Sequence of chain 1.G:
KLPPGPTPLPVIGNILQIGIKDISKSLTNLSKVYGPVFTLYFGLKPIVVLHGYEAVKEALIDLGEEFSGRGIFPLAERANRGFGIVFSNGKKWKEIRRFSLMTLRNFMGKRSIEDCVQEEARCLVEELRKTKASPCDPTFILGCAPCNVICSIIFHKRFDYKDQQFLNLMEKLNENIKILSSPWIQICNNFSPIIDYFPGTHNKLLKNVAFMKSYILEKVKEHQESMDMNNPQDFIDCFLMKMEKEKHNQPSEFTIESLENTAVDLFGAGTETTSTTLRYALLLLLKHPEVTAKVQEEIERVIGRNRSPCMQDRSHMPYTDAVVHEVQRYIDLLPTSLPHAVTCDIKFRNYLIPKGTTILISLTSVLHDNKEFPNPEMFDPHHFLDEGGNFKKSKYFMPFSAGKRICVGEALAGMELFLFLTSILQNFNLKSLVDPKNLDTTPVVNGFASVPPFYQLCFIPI

Binding-site contacts:
Ligand atom C14 contacts residue PHE458 of chain 1.G at 3.7 Å (hydrophobic).
Ligand atom C21 contacts residue ALA88 of chain 1.G at 3.6 Å (hydrophobic).
Ligand atom N6 contacts residue ARG90 of chain 1.G at 2.8 Å (salt-bridge).
Ligand atom CL contacts residue VAL274 of chain 1.G at 3.2 Å.
Ligand atom O contacts residue ASN186 of chain 1.G at 2.6 Å (h-bond).
Ligand atom C18 contacts residue VAL219 of chain 1.G at 3.9 Å (hydrophobic).
Ligand atom C18 contacts residue ARG90 of chain 1.G at 3.7 Å.
Ligand atom N4 contacts residue ALA279 of chain 1.G at 3.8 Å.
Ligand atom C13 contacts residue ILE187 of chain 1.G at 3.8 Å (hydrophobic).
Ligand atom C5 contacts residue LEU348 of chain 1.G at 3.7 Å (hydrophobic).
Ligand atom C22 contacts residue LEU84 of chain 1.G at 3.8 Å (hydrophobic).
Ligand atom N2 contacts residue GLU282 of chain 1.G at 3.9 Å.
Ligand atom O contacts residue MET222 of chain 1.G at 3.3 Å.
Ligand atom C21 contacts residue ALA85 of chain 1.G at 3.5 Å (hydrophobic).
Ligand atom C13 contacts residue LEU190 of chain 1.G at 3.9 Å (hydrophobic).
Ligand atom N3 contacts residue THR283 of chain 1.G at 3.6 Å (h-bond).
Ligand atom N3 contacts residue GLU282 of chain 1.G at 3.2 Å.
Ligand atom CL contacts residue MET222 of chain 1.G at 3.6 Å.
Ligand atom C12 contacts residue LEU190 of chain 1.G at 3.5 Å (hydrophobic).
Ligand atom N2 contacts residue ILE187 of chain 1.G at 3.4 Å.
Ligand atom N1 contacts residue PHE458 of chain 1.G at 4.0 Å.
Ligand atom C17 contacts residue ARG90 of chain 1.G at 3.3 Å.
Ligand atom C6 contacts residue LEU348 of chain 1.G at 3.8 Å (hydrophobic).
Ligand atom N3 contacts residue ILE187 of chain 1.G at 3.7 Å.
Ligand atom C20 contacts residue VAL219 of chain 1.G at 3.7 Å (hydrophobic).
Ligand atom C16 contacts residue ASN186 of chain 1.G at 3.8 Å.
Ligand atom N4 contacts residue THR283 of chain 1.G at 4.0 Å.
Ligand atom C5 contacts residue HEM1 of chain 1.BA at 3.7 Å.
Ligand atom CL contacts residue ARG90 of chain 1.G at 3.5 Å.
Ligand atom O contacts residue LEU183 of chain 1.G at 3.3 Å.
Ligand atom C16 contacts residue LEU183 of chain 1.G at 3.8 Å (hydrophobic).
Ligand atom C17 contacts residue VAL219 of chain 1.G at 3.9 Å (hydrophobic).
Ligand atom N1 contacts residue LEU344 of chain 1.G at 4.0 Å.
Ligand atom C15 contacts residue ASN186 of chain 1.G at 3.9 Å.
Ligand atom C4 contacts residue HEM1 of chain 1.BA at 3.3 Å.
Ligand atom C16 contacts residue MET222 of chain 1.G at 3.9 Å (hydrophobic).
Ligand atom N6 contacts residue VAL219 of chain 1.G at 3.5 Å.
Ligand atom C21 contacts residue LEU84 of chain 1.G at 3.5 Å (hydrophobic).
Ligand atom N4 contacts residue GLU282 of chain 1.G at 3.9 Å.
Ligand atom C22 contacts residue ALA85 of chain 1.G at 3.5 Å (hydrophobic).

This small molecule binds to this protein.
Small molecule (SMILES): CCCCc1nc(Cl)c(CO)n1Cc1ccc(-c2ccccc2-c2nn[nH]n2)cc1